Binding-site contacts:
Ligand atom C6 contacts residue GLY112 of chain 1.A at 4.5 Å.
Ligand atom O7 contacts residue THR103 of chain 1.A at 4.2 Å.
Ligand atom O6 contacts residue ARG138 of chain 1.A at 3.0 Å (salt-bridge).
Ligand atom C2 contacts residue ASN101 of chain 1.A at 2.5 Å.
Ligand atom C4 contacts residue ASN101 of chain 1.A at 4.3 Å.
Ligand atom O6 contacts residue GLY112 of chain 1.A at 4.2 Å.
Ligand atom O7 contacts residue ARG111 of chain 1.A at 4.5 Å.
Ligand atom N2 contacts residue ASN101 of chain 1.A at 2.9 Å (h-bond).
Ligand atom C1 contacts residue LYS115 of chain 1.A at 4.5 Å.
Ligand atom C1 contacts residue ASN101 of chain 1.A at 1.5 Å.
Ligand atom O5 contacts residue LYS115 of chain 1.A at 4.4 Å.
Ligand atom C3 contacts residue ASN101 of chain 1.A at 3.9 Å.
Ligand atom O5 contacts residue ASN101 of chain 1.A at 2.5 Å (h-bond).
Ligand atom C8 contacts residue ASN101 of chain 1.A at 4.0 Å.
Ligand atom C5 contacts residue ASN101 of chain 1.A at 3.8 Å.
Ligand atom O5 contacts residue GLY112 of chain 1.A at 4.0 Å.
Ligand atom C6 contacts residue ARG138 of chain 1.A at 4.2 Å.
Ligand atom C7 contacts residue ASN101 of chain 1.A at 3.5 Å.
Ligand atom O7 contacts residue ASN101 of chain 1.A at 3.6 Å.

Sequence of chain 1.A:
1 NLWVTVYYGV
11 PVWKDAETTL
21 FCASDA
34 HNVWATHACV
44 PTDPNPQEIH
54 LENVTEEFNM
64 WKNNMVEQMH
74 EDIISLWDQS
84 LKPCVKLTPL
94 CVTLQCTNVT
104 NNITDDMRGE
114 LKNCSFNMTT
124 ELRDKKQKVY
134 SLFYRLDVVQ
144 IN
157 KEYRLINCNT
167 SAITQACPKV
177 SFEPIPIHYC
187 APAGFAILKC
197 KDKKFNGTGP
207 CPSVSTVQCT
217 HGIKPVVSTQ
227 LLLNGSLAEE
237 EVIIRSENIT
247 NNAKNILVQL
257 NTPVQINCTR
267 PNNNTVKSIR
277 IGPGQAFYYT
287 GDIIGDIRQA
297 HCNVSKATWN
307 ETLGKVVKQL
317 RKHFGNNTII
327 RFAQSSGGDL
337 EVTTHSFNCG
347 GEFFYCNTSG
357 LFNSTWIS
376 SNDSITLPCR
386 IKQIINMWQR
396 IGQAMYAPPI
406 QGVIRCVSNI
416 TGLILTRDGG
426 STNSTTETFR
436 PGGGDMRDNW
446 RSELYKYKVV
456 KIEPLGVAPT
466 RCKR

The small molecule below binds the protein below.
Small molecule (SMILES): CC(=O)N[C@@H]1[C@@H](O)[C@H](O)[C@@H](CO)O[C@H]1O